Sequence of chain 1.L:
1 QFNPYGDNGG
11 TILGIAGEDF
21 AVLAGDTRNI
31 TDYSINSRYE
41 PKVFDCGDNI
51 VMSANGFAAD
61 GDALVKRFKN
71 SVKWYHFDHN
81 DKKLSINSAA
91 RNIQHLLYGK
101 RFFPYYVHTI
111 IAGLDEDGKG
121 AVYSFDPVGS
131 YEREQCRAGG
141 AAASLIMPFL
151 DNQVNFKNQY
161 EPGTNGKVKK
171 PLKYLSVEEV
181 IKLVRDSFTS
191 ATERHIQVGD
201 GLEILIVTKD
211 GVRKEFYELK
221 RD

A protein and the small-molecule ligand that binds it are described below.
Small molecule (SMILES): COc1ccc(C[C@H](NC(=O)[C@H](C)NC(=O)CN2CCOCC2)C(=O)N[C@@H](Cc2ccccc2)[C@@H](O)C(C)(C)O)cc1

Sequence of chain 1.K:
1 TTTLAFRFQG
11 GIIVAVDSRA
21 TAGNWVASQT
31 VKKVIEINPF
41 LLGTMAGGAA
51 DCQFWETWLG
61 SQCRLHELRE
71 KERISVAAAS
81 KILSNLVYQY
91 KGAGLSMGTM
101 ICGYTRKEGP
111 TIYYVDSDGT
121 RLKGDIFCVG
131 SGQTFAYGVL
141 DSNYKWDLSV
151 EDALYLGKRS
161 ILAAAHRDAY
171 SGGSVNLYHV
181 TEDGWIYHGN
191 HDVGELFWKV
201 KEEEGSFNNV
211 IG

Binding-site contacts:
Ligand atom C11 contacts residue THR1 of chain 1.K at 1.5 Å.
Ligand atom C23 contacts residue GLY47 of chain 1.K at 3.5 Å.
Ligand atom O13 contacts residue THR1 of chain 1.K at 3.3 Å (h-bond).
Ligand atom C4 contacts residue VAL31 of chain 1.K at 3.4 Å (hydrophobic).
Ligand atom O49 contacts residue THR21 of chain 1.K at 2.9 Å (h-bond).
Ligand atom N28 contacts residue ASP126 of chain 1.L at 3.2 Å (salt-bridge).
Ligand atom O13 contacts residue MES1 of chain 1.JA at 2.8 Å (h-bond).
Ligand atom C4 contacts residue ALA49 of chain 1.K at 3.3 Å (hydrophobic).
Ligand atom C3 contacts residue VAL31 of chain 1.K at 3.4 Å (hydrophobic).
Ligand atom C12 contacts residue ARG19 of chain 1.K at 3.6 Å.
Ligand atom O39 contacts residue ALA49 of chain 1.K at 2.9 Å (h-bond).
Ligand atom C9 contacts residue THR1 of chain 1.K at 1.4 Å.
Ligand atom C42 contacts residue GLY47 of chain 1.K at 3.6 Å.
Ligand atom N22 contacts residue THR1 of chain 1.K at 3.7 Å.
Ligand atom C6 contacts residue LYS33 of chain 1.K at 3.8 Å.
Ligand atom C7 contacts residue THR1 of chain 1.K at 2.8 Å.
Ligand atom C26 contacts residue THR21 of chain 1.K at 3.7 Å.
Ligand atom C7 contacts residue LYS33 of chain 1.K at 3.7 Å.
Ligand atom C24 contacts residue GLY47 of chain 1.K at 3.4 Å.
Ligand atom C12 contacts residue THR1 of chain 1.K at 3.5 Å.
Ligand atom C9 contacts residue MES1 of chain 1.JA at 3.6 Å.
Ligand atom C30 contacts residue ASP126 of chain 1.L at 3.6 Å.
Ligand atom N22 contacts residue GLY47 of chain 1.K at 2.7 Å (h-bond).
Ligand atom O21 contacts residue MES1 of chain 1.JA at 2.3 Å (h-bond).
Ligand atom C7 contacts residue GLY47 of chain 1.K at 3.6 Å.
Ligand atom C27 contacts residue THR21 of chain 1.K at 3.5 Å.
Ligand atom C24 contacts residue THR21 of chain 1.K at 3.8 Å.
Ligand atom C5 contacts residue ALA49 of chain 1.K at 3.8 Å (hydrophobic).
Ligand atom C3 contacts residue ALA49 of chain 1.K at 3.6 Å (hydrophobic).
Ligand atom O49 contacts residue ALA20 of chain 1.K at 3.3 Å.
Ligand atom C11 contacts residue SER131 of chain 1.K at 3.5 Å.
Ligand atom N25 contacts residue THR21 of chain 1.K at 2.9 Å (h-bond).
Ligand atom C11 contacts residue TYR170 of chain 1.K at 2.9 Å (hydrophobic).
Ligand atom O21 contacts residue GLY47 of chain 1.K at 3.1 Å (h-bond).
Ligand atom O21 contacts residue THR1 of chain 1.K at 2.3 Å (h-bond).
Ligand atom C12 contacts residue THR21 of chain 1.K at 3.1 Å.
Ligand atom C8 contacts residue THR1 of chain 1.K at 2.4 Å.
Ligand atom C42 contacts residue GLY48 of chain 1.K at 3.6 Å.
Ligand atom C10 contacts residue THR1 of chain 1.K at 2.4 Å.
Ligand atom C8 contacts residue GLY47 of chain 1.K at 3.6 Å.